Sequence of chain 2.B:
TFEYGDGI

Sequence of chain 2.A:
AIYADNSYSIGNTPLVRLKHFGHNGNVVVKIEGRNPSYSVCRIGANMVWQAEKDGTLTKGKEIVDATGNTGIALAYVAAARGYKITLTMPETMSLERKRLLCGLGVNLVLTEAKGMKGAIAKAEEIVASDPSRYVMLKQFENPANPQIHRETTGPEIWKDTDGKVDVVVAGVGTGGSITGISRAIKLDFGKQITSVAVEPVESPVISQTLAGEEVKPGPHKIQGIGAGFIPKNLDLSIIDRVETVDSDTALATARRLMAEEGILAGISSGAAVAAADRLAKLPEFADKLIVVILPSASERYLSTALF

A small-molecule ligand and the protein it binds are described below.
Small molecule (SMILES): CC(=O)OC[C@H](N)C(=O)O

Binding-site contacts:
Ligand atom OXT contacts residue TYR4 of chain 2.B at 3.8 Å.
Ligand atom N contacts residue GLY136 of chain 2.A at 4.4 Å.
Ligand atom N contacts residue TYR4 of chain 2.B at 3.9 Å.
Ligand atom C contacts residue MET137 of chain 2.A at 3.9 Å (hydrophobic).
Ligand atom OG contacts residue LYS135 of chain 2.A at 3.4 Å (salt-bridge).
Ligand atom OXT contacts residue ASP6 of chain 2.B at 4.2 Å.
Ligand atom CA contacts residue MET137 of chain 2.A at 3.7 Å (hydrophobic).
Ligand atom CB contacts residue GLY136 of chain 2.A at 4.2 Å.
Ligand atom O contacts residue TYR4 of chain 2.B at 3.3 Å.
Ligand atom OXT contacts residue MET137 of chain 2.A at 3.2 Å (h-bond).
Ligand atom C1A contacts residue LYS135 of chain 2.A at 3.6 Å.
Ligand atom OAC contacts residue GLU3 of chain 2.B at 3.7 Å.
Ligand atom OXT contacts residue GLY136 of chain 2.A at 3.4 Å.
Ligand atom OXT contacts residue GLU3 of chain 2.B at 2.8 Å (salt-bridge).
Ligand atom O contacts residue GLU3 of chain 2.B at 2.8 Å (salt-bridge).
Ligand atom C contacts residue GLY136 of chain 2.A at 3.9 Å.
Ligand atom CA contacts residue TYR4 of chain 2.B at 4.5 Å (hydrophobic).
Ligand atom N contacts residue MET137 of chain 2.A at 3.9 Å.
Ligand atom N contacts residue LYS138 of chain 2.A at 4.3 Å.
Ligand atom OG contacts residue GLY136 of chain 2.A at 3.7 Å.
Ligand atom C contacts residue GLU3 of chain 2.B at 3.2 Å.
Ligand atom C contacts residue TYR4 of chain 2.B at 3.7 Å (hydrophobic).
Ligand atom C2A contacts residue LYS135 of chain 2.A at 3.3 Å.
Ligand atom CA contacts residue GLY136 of chain 2.A at 3.5 Å.